The protein below binds the small molecule below.
Small molecule (SMILES): CC(=O)N[C@@H]1[C@@H](O)[C@H](O[C@@H]2O[C@H](CO)[C@H](O)[C@H](O[C@]3(C(=O)O)C[C@H](O)[C@@H](NC(C)=O)[C@H]([C@H](O)[C@H](O)CO)O3)[C@H]2O)[C@@H](CO)O[C@H]1O

Sequence of chain 1.E:
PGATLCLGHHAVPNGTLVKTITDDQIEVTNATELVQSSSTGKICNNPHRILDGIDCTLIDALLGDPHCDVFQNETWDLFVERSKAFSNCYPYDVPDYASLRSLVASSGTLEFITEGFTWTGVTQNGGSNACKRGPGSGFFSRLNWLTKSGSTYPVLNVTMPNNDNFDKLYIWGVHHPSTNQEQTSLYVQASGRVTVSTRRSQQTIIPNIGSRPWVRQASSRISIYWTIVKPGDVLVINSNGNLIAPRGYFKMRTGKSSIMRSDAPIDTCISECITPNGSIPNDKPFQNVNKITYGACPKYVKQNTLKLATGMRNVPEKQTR

Binding-site contacts:
Ligand atom C9 contacts residue HIS177 of chain 1.E at 4.1 Å.
Ligand atom O7 contacts residue LEU188 of chain 1.E at 3.5 Å.
Ligand atom O6 contacts residue GLU184 of chain 1.E at 3.0 Å (salt-bridge).
Ligand atom C9 contacts residue TRP147 of chain 1.E at 3.8 Å (hydrophobic).
Ligand atom O4 contacts residue GLY129 of chain 1.E at 3.9 Å.
Ligand atom C7 contacts residue TRP147 of chain 1.E at 3.8 Å (hydrophobic).
Ligand atom O1A contacts residue ASN131 of chain 1.E at 2.9 Å (h-bond).
Ligand atom C6 contacts residue GLY129 of chain 1.E at 3.8 Å.
Ligand atom C9 contacts residue GLU184 of chain 1.E at 3.2 Å.
Ligand atom C9 contacts residue LEU188 of chain 1.E at 3.9 Å (hydrophobic).
Ligand atom O10 contacts residue LEU188 of chain 1.E at 3.2 Å.
Ligand atom O9 contacts residue SER222 of chain 1.E at 3.6 Å (h-bond).
Ligand atom O1B contacts residue SER130 of chain 1.E at 2.8 Å (h-bond).
Ligand atom C1 contacts residue SER130 of chain 1.E at 3.8 Å.
Ligand atom O8 contacts residue SER130 of chain 1.E at 4.2 Å.
Ligand atom O1A contacts residue SER130 of chain 1.E at 3.6 Å.
Ligand atom C11 contacts residue TRP147 of chain 1.E at 4.0 Å (hydrophobic).
Ligand atom C9 contacts residue TYR92 of chain 1.E at 3.5 Å (hydrophobic).
Ligand atom C5 contacts residue GLY129 of chain 1.E at 3.5 Å.
Ligand atom C5 contacts residue GLN219 of chain 1.E at 3.9 Å.
Ligand atom O7 contacts residue NAG2 of chain 1.J at 3.7 Å.
Ligand atom C4 contacts residue GLY129 of chain 1.E at 3.4 Å.
Ligand atom O4 contacts residue ASN131 of chain 1.E at 4.0 Å.
Ligand atom C6 contacts residue GLN219 of chain 1.E at 3.8 Å.
Ligand atom C10 contacts residue GLY129 of chain 1.E at 3.8 Å.
Ligand atom C1 contacts residue ASN131 of chain 1.E at 3.7 Å.
Ligand atom C11 contacts residue GLY129 of chain 1.E at 3.9 Å.
Ligand atom O9 contacts residue TYR92 of chain 1.E at 2.7 Å (h-bond).
Ligand atom O9 contacts residue HIS177 of chain 1.E at 3.9 Å.
Ligand atom C11 contacts residue THR149 of chain 1.E at 4.0 Å.
Ligand atom O1B contacts residue ASN131 of chain 1.E at 3.6 Å.
Ligand atom C6 contacts residue GLU184 of chain 1.E at 4.2 Å.
Ligand atom O6 contacts residue GLN219 of chain 1.E at 3.0 Å (h-bond).
Ligand atom C8 contacts residue TYR92 of chain 1.E at 4.2 Å (hydrophobic).
Ligand atom C8 contacts residue TRP147 of chain 1.E at 4.0 Å (hydrophobic).
Ligand atom N5 contacts residue GLY129 of chain 1.E at 2.8 Å (h-bond).
Ligand atom C11 contacts residue GLY128 of chain 1.E at 3.6 Å.
Ligand atom O8 contacts residue TYR92 of chain 1.E at 3.5 Å (h-bond).
Ligand atom O8 contacts residue TRP147 of chain 1.E at 3.8 Å.
Ligand atom O9 contacts residue GLU184 of chain 1.E at 2.5 Å (salt-bridge).